Sequence of chain 1.C:
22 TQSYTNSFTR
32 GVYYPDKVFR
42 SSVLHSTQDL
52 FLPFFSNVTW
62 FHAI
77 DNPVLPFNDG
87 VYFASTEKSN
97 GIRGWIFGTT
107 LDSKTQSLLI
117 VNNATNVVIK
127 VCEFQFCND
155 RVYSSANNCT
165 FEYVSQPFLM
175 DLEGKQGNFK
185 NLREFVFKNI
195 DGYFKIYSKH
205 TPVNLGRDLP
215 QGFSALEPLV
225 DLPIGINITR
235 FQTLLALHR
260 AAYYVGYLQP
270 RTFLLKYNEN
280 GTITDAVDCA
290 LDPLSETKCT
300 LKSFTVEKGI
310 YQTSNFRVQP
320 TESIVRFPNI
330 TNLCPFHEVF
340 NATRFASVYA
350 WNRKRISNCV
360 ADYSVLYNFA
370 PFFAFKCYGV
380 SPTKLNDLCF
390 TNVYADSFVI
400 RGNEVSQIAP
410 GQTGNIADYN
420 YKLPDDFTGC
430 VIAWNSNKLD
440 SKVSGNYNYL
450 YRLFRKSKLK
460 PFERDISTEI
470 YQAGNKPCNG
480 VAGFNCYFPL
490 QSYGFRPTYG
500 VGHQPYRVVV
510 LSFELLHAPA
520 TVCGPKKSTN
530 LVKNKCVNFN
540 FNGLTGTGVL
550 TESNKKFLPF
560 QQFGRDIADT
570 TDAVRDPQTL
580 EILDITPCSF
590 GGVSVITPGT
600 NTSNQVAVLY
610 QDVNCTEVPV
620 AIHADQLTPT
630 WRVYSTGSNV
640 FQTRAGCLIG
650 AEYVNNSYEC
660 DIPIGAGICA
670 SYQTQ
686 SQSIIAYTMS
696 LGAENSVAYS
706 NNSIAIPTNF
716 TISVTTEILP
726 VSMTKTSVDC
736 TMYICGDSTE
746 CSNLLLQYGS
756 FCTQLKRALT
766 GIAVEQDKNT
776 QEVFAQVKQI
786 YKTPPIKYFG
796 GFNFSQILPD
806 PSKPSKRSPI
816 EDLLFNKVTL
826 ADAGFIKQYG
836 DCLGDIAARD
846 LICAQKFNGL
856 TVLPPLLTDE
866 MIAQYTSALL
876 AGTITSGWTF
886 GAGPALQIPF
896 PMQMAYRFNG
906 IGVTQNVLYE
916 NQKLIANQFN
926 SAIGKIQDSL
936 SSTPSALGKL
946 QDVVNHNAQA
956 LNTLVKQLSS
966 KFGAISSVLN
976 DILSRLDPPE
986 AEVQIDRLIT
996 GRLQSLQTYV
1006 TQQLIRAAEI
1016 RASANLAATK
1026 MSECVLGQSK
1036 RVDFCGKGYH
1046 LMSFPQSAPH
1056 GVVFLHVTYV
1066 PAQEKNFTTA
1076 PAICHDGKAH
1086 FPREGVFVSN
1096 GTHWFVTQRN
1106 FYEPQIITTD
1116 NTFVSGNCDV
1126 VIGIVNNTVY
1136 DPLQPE

Sequence of chain 1.B:
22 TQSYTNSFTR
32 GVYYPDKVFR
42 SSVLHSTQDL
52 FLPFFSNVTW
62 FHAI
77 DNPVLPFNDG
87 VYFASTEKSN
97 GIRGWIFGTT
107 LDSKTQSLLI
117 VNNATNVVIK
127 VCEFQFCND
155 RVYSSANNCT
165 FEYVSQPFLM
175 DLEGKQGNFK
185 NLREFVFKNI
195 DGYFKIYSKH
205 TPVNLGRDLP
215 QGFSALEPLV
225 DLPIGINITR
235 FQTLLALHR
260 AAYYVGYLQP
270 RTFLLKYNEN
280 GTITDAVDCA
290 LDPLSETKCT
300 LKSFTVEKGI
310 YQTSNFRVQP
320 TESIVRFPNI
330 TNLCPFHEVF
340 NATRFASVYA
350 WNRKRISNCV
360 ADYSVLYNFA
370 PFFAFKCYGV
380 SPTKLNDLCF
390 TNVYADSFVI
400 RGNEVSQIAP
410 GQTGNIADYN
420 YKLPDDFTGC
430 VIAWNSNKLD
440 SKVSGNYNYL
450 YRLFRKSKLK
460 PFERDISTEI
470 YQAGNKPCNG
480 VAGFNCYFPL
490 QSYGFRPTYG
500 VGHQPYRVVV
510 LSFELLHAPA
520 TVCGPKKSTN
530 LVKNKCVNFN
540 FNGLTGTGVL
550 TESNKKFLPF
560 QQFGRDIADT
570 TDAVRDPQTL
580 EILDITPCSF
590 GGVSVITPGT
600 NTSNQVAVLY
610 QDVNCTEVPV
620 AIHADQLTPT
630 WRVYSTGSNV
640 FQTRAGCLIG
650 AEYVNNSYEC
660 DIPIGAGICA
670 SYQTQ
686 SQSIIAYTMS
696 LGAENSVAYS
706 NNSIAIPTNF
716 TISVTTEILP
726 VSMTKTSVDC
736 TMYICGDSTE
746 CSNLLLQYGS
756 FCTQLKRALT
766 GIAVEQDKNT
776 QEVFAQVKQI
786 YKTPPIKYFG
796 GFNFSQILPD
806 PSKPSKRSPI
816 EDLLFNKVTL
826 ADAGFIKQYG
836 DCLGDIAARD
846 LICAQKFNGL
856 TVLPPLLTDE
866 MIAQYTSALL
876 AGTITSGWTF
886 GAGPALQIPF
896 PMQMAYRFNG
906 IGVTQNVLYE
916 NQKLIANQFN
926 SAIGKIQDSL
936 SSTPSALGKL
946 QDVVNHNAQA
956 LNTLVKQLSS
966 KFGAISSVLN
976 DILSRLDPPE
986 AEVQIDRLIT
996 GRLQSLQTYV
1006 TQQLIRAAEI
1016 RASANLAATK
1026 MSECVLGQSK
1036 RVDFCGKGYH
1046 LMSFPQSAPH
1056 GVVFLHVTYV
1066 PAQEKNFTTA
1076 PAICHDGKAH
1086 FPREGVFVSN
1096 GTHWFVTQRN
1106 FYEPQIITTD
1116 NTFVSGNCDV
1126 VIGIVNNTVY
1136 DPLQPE

This small molecule binds to this protein.
Small molecule (SMILES): CC(=O)N[C@@H]1[C@@H](O)[C@H](O)[C@@H](CO)O[C@H]1O

Binding-site contacts:
Ligand atom C8 contacts residue GLN833 of chain 1.B at 3.9 Å.
Ligand atom C8 contacts residue ASN613 of chain 1.C at 4.5 Å.
Ligand atom C8 contacts residue LYS832 of chain 1.B at 3.2 Å.
Ligand atom O7 contacts residue TYR834 of chain 1.B at 4.2 Å.
Ligand atom C8 contacts residue TYR834 of chain 1.B at 3.8 Å (hydrophobic).
Ligand atom C8 contacts residue ASP836 of chain 1.B at 4.0 Å.
Ligand atom C2 contacts residue GLU616 of chain 1.C at 3.8 Å.
Ligand atom C2 contacts residue ASN613 of chain 1.C at 2.4 Å.
Ligand atom O6 contacts residue GLU616 of chain 1.C at 2.5 Å (salt-bridge).
Ligand atom C1 contacts residue GLU616 of chain 1.C at 3.4 Å.
Ligand atom C6 contacts residue GLU616 of chain 1.C at 3.6 Å.
Ligand atom C5 contacts residue GLU616 of chain 1.C at 3.9 Å.
Ligand atom O7 contacts residue ASN613 of chain 1.C at 3.5 Å (h-bond).
Ligand atom C7 contacts residue TYR834 of chain 1.B at 4.3 Å (hydrophobic).
Ligand atom O5 contacts residue ASN613 of chain 1.C at 2.4 Å (h-bond).
Ligand atom O5 contacts residue GLU616 of chain 1.C at 3.1 Å (salt-bridge).
Ligand atom C5 contacts residue ASN613 of chain 1.C at 3.7 Å.
Ligand atom C4 contacts residue ASN613 of chain 1.C at 4.2 Å.
Ligand atom O5 contacts residue THR615 of chain 1.C at 4.1 Å.
Ligand atom C7 contacts residue ASN613 of chain 1.C at 3.4 Å.
Ligand atom N2 contacts residue ASN613 of chain 1.C at 2.9 Å (h-bond).
Ligand atom C1 contacts residue ASN613 of chain 1.C at 1.4 Å.
Ligand atom O7 contacts residue GLU616 of chain 1.C at 4.1 Å.
Ligand atom C4 contacts residue GLU616 of chain 1.C at 4.0 Å.
Ligand atom C6 contacts residue THR615 of chain 1.C at 4.3 Å.
Ligand atom C7 contacts residue LYS832 of chain 1.B at 4.3 Å.
Ligand atom C3 contacts residue ASN613 of chain 1.C at 3.8 Å.